Binding-site contacts:
Ligand atom BR11 contacts residue VAL81 of chain 1.A at 3.7 Å.
Ligand atom BR11 contacts residue GLU129 of chain 1.A at 3.1 Å.
Ligand atom BR10 contacts residue ILE131 of chain 1.A at 2.9 Å.
Ligand atom N5 contacts residue LEU60 of chain 1.A at 3.9 Å.
Ligand atom BR12 contacts residue ILE110 of chain 1.A at 4.3 Å.
Ligand atom BR12 contacts residue PHE128 of chain 1.A at 3.6 Å.
Ligand atom C7 contacts residue ILE189 of chain 1.A at 4.1 Å (hydrophobic).
Ligand atom BR11 contacts residue ILE131 of chain 1.A at 4.1 Å.
Ligand atom N5 contacts residue MET178 of chain 1.A at 4.0 Å.
Ligand atom C3 contacts residue VAL68 of chain 1.A at 4.0 Å (hydrophobic).
Ligand atom C6 contacts residue MET178 of chain 1.A at 3.9 Å (hydrophobic).
Ligand atom C4 contacts residue MET178 of chain 1.A at 4.0 Å (hydrophobic).
Ligand atom BR11 contacts residue ILE110 of chain 1.A at 3.6 Å.
Ligand atom C3 contacts residue VAL81 of chain 1.A at 4.2 Å (hydrophobic).
Ligand atom C3 contacts residue ILE189 of chain 1.A at 3.7 Å (hydrophobic).
Ligand atom BR11 contacts residue PHE128 of chain 1.A at 4.5 Å.
Ligand atom BR11 contacts residue TYR130 of chain 1.A at 4.5 Å.
Ligand atom BR13 contacts residue VAL68 of chain 1.A at 3.9 Å.
Ligand atom BR10 contacts residue VAL81 of chain 1.A at 4.1 Å.
Ligand atom BR12 contacts residue VAL81 of chain 1.A at 4.0 Å.
Ligand atom C4 contacts residue VAL81 of chain 1.A at 4.0 Å (hydrophobic).
Ligand atom BR12 contacts residue ILE189 of chain 1.A at 4.2 Å.
Ligand atom C1 contacts residue VAL81 of chain 1.A at 3.8 Å (hydrophobic).
Ligand atom N9 contacts residue LEU60 of chain 1.A at 4.2 Å.
Ligand atom C2 contacts residue ILE189 of chain 1.A at 4.0 Å (hydrophobic).
Ligand atom C7 contacts residue VAL68 of chain 1.A at 4.1 Å (hydrophobic).
Ligand atom C2 contacts residue VAL81 of chain 1.A at 3.7 Å (hydrophobic).
Ligand atom N8 contacts residue VAL68 of chain 1.A at 4.1 Å.
Ligand atom C6 contacts residue LEU60 of chain 1.A at 4.1 Å (hydrophobic).
Ligand atom BR10 contacts residue MET178 of chain 1.A at 4.1 Å.
Ligand atom BR13 contacts residue ILE189 of chain 1.A at 3.8 Å.

A protein and the small-molecule ligand that binds it are described below.
Small molecule (SMILES): Brc1c(Br)c(Br)c2[nH]nnc2c1Br

Sequence of chain 1.A:
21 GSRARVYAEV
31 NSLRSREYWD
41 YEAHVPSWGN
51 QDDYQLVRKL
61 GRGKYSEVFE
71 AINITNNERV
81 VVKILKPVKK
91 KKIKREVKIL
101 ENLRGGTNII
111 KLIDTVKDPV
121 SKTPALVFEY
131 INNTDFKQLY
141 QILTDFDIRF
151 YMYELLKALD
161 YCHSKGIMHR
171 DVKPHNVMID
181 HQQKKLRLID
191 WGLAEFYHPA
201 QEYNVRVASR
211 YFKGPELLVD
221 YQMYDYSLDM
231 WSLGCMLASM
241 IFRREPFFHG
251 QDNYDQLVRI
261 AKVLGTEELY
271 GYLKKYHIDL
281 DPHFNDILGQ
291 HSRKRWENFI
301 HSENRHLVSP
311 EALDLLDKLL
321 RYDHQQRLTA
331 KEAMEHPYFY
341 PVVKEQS